The protein below binds the small molecule below.
Small molecule (SMILES): CC(=O)N[C@H]1[C@H](O[C@H]2[C@H](O)[C@@H](NC(C)=O)CO[C@@H]2CO[C@H]2O[C@H](CO)[C@@H](O)[C@H](O)[C@@H]2O)O[C@H](CO)[C@@H](O[C@@H]2O[C@H](CO)[C@@H](O)[C@H](O[C@H]3O[C@H](CO)[C@@H](O)[C@H](O)[C@@H]3O[C@H]3O[C@H](CO)[C@@H](O)[C@H](O)[C@@H]3O)[C@@H]2O)[C@@H]1O

Sequence of chain 2.B:
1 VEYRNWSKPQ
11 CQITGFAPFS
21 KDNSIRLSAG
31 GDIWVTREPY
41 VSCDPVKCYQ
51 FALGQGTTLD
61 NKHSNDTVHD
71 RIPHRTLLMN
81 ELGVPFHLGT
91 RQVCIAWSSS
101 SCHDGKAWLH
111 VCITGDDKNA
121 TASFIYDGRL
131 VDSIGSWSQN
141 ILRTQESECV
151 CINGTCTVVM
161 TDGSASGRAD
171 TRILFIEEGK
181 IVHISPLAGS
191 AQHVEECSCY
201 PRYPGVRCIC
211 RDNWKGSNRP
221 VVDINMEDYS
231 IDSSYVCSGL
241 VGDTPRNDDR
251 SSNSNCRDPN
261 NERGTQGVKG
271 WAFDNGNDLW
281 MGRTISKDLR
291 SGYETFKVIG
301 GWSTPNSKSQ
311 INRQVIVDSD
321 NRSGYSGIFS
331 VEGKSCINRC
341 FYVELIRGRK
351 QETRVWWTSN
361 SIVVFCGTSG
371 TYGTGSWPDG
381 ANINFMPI

Sequence of chain 2.A:
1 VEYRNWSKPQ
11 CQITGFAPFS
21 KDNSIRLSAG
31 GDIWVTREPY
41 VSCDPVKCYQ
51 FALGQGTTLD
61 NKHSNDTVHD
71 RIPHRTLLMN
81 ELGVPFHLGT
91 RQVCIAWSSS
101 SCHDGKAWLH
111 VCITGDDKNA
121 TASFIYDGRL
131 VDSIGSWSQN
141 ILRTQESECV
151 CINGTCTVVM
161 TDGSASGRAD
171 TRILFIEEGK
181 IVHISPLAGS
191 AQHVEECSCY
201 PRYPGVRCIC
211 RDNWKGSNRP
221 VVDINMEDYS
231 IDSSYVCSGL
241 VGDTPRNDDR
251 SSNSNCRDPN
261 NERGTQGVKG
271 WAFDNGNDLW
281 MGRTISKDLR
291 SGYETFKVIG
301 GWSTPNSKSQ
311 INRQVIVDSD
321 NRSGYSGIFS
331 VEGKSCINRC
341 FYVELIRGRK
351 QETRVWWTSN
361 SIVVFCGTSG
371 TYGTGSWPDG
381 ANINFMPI

Binding-site contacts:
Ligand atom C8 contacts residue THR374 of chain 2.B at 3.9 Å.
Ligand atom O3 contacts residue GLY375 of chain 2.B at 2.7 Å (h-bond).
Ligand atom C4 contacts residue THR374 of chain 2.B at 4.2 Å.
Ligand atom O7 contacts residue THR374 of chain 2.B at 3.5 Å (h-bond).
Ligand atom C6 contacts residue ASP116 of chain 2.A at 2.9 Å.
Ligand atom O3 contacts residue SER376 of chain 2.B at 3.8 Å.
Ligand atom C2 contacts residue ASP116 of chain 2.A at 4.2 Å.
Ligand atom C1 contacts residue GLY373 of chain 2.B at 4.1 Å.
Ligand atom C5 contacts residue ASN119 of chain 2.A at 3.9 Å.
Ligand atom C1 contacts residue ASN119 of chain 2.A at 1.4 Å.
Ligand atom C7 contacts residue THR374 of chain 2.B at 3.6 Å.
Ligand atom C2 contacts residue THR374 of chain 2.B at 3.6 Å.
Ligand atom C4 contacts residue ASN119 of chain 2.A at 4.2 Å.
Ligand atom C3 contacts residue GLY375 of chain 2.B at 3.6 Å.
Ligand atom C7 contacts residue ASN119 of chain 2.A at 3.3 Å.
Ligand atom N2 contacts residue ASN119 of chain 2.A at 3.3 Å (h-bond).
Ligand atom C6 contacts residue THR374 of chain 2.B at 2.5 Å.
Ligand atom O7 contacts residue ASN119 of chain 2.A at 2.6 Å (h-bond).
Ligand atom O7 contacts residue GLY373 of chain 2.B at 3.6 Å.
Ligand atom N2 contacts residue THR374 of chain 2.B at 3.7 Å.
Ligand atom O5 contacts residue ASP116 of chain 2.A at 3.2 Å (salt-bridge).
Ligand atom C1 contacts residue THR374 of chain 2.B at 3.4 Å.
Ligand atom O2 contacts residue GLY375 of chain 2.B at 3.8 Å.
Ligand atom O6 contacts residue THR374 of chain 2.B at 2.9 Å.
Ligand atom O5 contacts residue ASN119 of chain 2.A at 2.6 Å (h-bond).
Ligand atom C3 contacts residue ASN119 of chain 2.A at 3.7 Å.
Ligand atom O6 contacts residue ASP116 of chain 2.A at 4.2 Å.
Ligand atom C2 contacts residue ASN119 of chain 2.A at 2.4 Å.
Ligand atom O2 contacts residue THR374 of chain 2.B at 3.1 Å.
Ligand atom C5 contacts residue THR374 of chain 2.B at 2.9 Å.
Ligand atom O2 contacts residue VAL315 of chain 2.B at 3.3 Å.
Ligand atom C5 contacts residue ASP116 of chain 2.A at 3.7 Å.
Ligand atom C3 contacts residue THR374 of chain 2.B at 4.3 Å.
Ligand atom C2 contacts residue GLY375 of chain 2.B at 4.0 Å.
Ligand atom O3 contacts residue VAL315 of chain 2.B at 3.0 Å.
Ligand atom O7 contacts residue TYR372 of chain 2.B at 4.3 Å.
Ligand atom O5 contacts residue THR374 of chain 2.B at 2.6 Å (h-bond).
Ligand atom C1 contacts residue THR374 of chain 2.B at 2.5 Å.
Ligand atom C3 contacts residue THR374 of chain 2.B at 3.9 Å.
Ligand atom C2 contacts residue THR374 of chain 2.B at 2.6 Å.